Binding-site contacts:
Ligand atom C contacts residue ARG49 of chain 1.A at 4.1 Å.
Ligand atom O3 contacts residue ARG49 of chain 1.A at 3.8 Å.
Ligand atom OXT contacts residue ILE92 of chain 1.A at 3.3 Å (h-bond).
Ligand atom O3 contacts residue VAL20 of chain 1.A at 3.4 Å.
Ligand atom O3 contacts residue THR47 of chain 1.A at 4.3 Å.
Ligand atom O contacts residue THR73 of chain 1.A at 2.9 Å (h-bond).
Ligand atom C contacts residue ILE92 of chain 1.A at 4.4 Å (hydrophobic).
Ligand atom C contacts residue THR73 of chain 1.A at 3.3 Å.
Ligand atom O3 contacts residue GLU45 of chain 1.A at 2.7 Å (salt-bridge).
Ligand atom CA contacts residue ILE92 of chain 1.A at 4.3 Å (hydrophobic).
Ligand atom OXT contacts residue PRO94 of chain 1.A at 3.8 Å.
Ligand atom C contacts residue GLU45 of chain 1.A at 3.5 Å.
Ligand atom O contacts residue PRO152 of chain 1.B at 4.1 Å.
Ligand atom OXT contacts residue LYS133 of chain 1.A at 2.7 Å (salt-bridge).
Ligand atom C contacts residue SER93 of chain 1.A at 4.2 Å.
Ligand atom O contacts residue PRO94 of chain 1.A at 3.5 Å.
Ligand atom O contacts residue GLY72 of chain 1.A at 4.3 Å.
Ligand atom CB contacts residue ARG49 of chain 1.A at 4.0 Å.
Ligand atom OXT contacts residue SER93 of chain 1.A at 3.6 Å.
Ligand atom CB contacts residue PRO94 of chain 1.A at 4.3 Å (hydrophobic).
Ligand atom CA contacts residue GLU45 of chain 1.A at 3.3 Å.
Ligand atom OXT contacts residue GLU45 of chain 1.A at 3.4 Å (salt-bridge).
Ligand atom O contacts residue GLU45 of chain 1.A at 4.3 Å.
Ligand atom C contacts residue LYS133 of chain 1.A at 2.3 Å.
Ligand atom OXT contacts residue GLY72 of chain 1.A at 3.6 Å.
Ligand atom O3 contacts residue LYS133 of chain 1.A at 2.7 Å (salt-bridge).
Ligand atom C contacts residue PRO94 of chain 1.A at 4.0 Å (hydrophobic).
Ligand atom CA contacts residue LYS133 of chain 1.A at 1.5 Å.
Ligand atom O3 contacts residue THR161 of chain 1.A at 4.5 Å.
Ligand atom O contacts residue ARG49 of chain 1.A at 3.2 Å (salt-bridge).
Ligand atom O contacts residue LYS133 of chain 1.A at 3.4 Å (salt-bridge).
Ligand atom CB contacts residue LYS133 of chain 1.A at 1.9 Å.
Ligand atom CB contacts residue PHE135 of chain 1.A at 3.7 Å (hydrophobic).
Ligand atom CB contacts residue THR161 of chain 1.A at 4.5 Å.
Ligand atom OXT contacts residue THR73 of chain 1.A at 2.6 Å (h-bond).
Ligand atom C contacts residue GLY72 of chain 1.A at 4.3 Å.
Ligand atom CA contacts residue ARG49 of chain 1.A at 4.2 Å.

Sequence of chain 1.B:
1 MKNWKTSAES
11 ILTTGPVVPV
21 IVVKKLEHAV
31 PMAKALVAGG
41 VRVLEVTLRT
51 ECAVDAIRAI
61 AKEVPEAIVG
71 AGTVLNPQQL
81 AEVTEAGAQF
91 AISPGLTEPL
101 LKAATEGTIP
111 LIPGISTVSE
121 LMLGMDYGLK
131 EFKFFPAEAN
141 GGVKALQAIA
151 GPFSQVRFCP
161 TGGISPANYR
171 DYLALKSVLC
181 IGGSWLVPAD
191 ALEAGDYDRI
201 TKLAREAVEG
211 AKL

The small molecule below binds the protein below.
Small molecule (SMILES): CC(=O)C(=O)O

Sequence of chain 1.A:
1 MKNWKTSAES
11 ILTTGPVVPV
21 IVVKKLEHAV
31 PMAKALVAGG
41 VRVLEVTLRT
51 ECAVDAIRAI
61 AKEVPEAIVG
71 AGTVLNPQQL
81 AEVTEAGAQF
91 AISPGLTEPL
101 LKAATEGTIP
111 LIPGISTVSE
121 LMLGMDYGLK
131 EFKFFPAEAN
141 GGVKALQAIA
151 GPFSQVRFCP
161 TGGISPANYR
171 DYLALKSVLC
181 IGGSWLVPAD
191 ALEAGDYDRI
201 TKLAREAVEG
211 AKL